Sequence of chain 2.A:
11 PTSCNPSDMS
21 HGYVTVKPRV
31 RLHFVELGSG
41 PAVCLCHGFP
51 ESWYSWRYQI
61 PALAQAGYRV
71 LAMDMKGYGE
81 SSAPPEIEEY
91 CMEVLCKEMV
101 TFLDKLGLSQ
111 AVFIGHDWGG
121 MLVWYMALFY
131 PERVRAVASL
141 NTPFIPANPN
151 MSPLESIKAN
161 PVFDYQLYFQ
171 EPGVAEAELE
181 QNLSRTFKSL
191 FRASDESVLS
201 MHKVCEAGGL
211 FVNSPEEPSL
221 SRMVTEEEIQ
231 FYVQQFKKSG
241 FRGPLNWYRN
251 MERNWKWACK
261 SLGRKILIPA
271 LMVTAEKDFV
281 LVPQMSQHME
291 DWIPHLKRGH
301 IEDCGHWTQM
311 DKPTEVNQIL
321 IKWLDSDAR

Binding-site contacts:
Ligand atom C05 contacts residue VAL280 of chain 2.A at 4.0 Å (hydrophobic).
Ligand atom C23 contacts residue ILE157 of chain 2.A at 3.3 Å (hydrophobic).
Ligand atom C13 contacts residue TYR248 of chain 2.A at 3.8 Å (hydrophobic).
Ligand atom C17 contacts residue TRP118 of chain 2.A at 4.1 Å (hydrophobic).
Ligand atom C22 contacts residue ILE157 of chain 2.A at 4.0 Å (hydrophobic).
Ligand atom C16 contacts residue MET121 of chain 2.A at 3.3 Å (hydrophobic).
Ligand atom F01 contacts residue MET201 of chain 2.A at 3.6 Å.
Ligand atom C08 contacts residue TYR248 of chain 2.A at 3.1 Å (hydrophobic).
Ligand atom C07 contacts residue HIS306 of chain 2.A at 3.9 Å.
Ligand atom C08 contacts residue ASP117 of chain 2.A at 3.1 Å.
Ligand atom C02 contacts residue MET201 of chain 2.A at 3.5 Å (hydrophobic).
Ligand atom C03 contacts residue TRP307 of chain 2.A at 3.7 Å (hydrophobic).
Ligand atom C13 contacts residue TRP118 of chain 2.A at 3.7 Å (hydrophobic).
Ligand atom C04 contacts residue TRP307 of chain 2.A at 4.1 Å (hydrophobic).
Ligand atom C07 contacts residue TYR165 of chain 2.A at 4.0 Å (hydrophobic).
Ligand atom C24 contacts residue GLN166 of chain 2.A at 3.4 Å.
Ligand atom C06 contacts residue HIS306 of chain 2.A at 4.1 Å.
Ligand atom C21 contacts residue PHE163 of chain 2.A at 3.4 Å (hydrophobic).
Ligand atom C08 contacts residue HIS306 of chain 2.A at 4.1 Å.
Ligand atom N10 contacts residue GLN166 of chain 2.A at 4.1 Å.
Ligand atom C24 contacts residue MET251 of chain 2.A at 4.0 Å (hydrophobic).
Ligand atom N10 contacts residue TYR165 of chain 2.A at 3.0 Å (h-bond).
Ligand atom C22 contacts residue PHE163 of chain 2.A at 3.5 Å (hydrophobic).
Ligand atom C04 contacts residue PHE49 of chain 2.A at 4.1 Å (hydrophobic).
Ligand atom C14 contacts residue GLN166 of chain 2.A at 3.2 Å.
Ligand atom C07 contacts residue ASP117 of chain 2.A at 4.0 Å.
Ligand atom C08 contacts residue TYR165 of chain 2.A at 3.6 Å (hydrophobic).
Ligand atom C09 contacts residue TYR165 of chain 2.A at 3.0 Å (hydrophobic).
Ligand atom N10 contacts residue ASP117 of chain 2.A at 3.5 Å (salt-bridge).
Ligand atom C06 contacts residue TYR165 of chain 2.A at 3.7 Å (hydrophobic).
Ligand atom C15 contacts residue MET121 of chain 2.A at 4.1 Å (hydrophobic).
Ligand atom C11 contacts residue ASP117 of chain 2.A at 3.0 Å.
Ligand atom C05 contacts residue MET201 of chain 2.A at 3.7 Å (hydrophobic).
Ligand atom C03 contacts residue MET201 of chain 2.A at 4.0 Å (hydrophobic).
Ligand atom C14 contacts residue TRP118 of chain 2.A at 3.6 Å (hydrophobic).
Ligand atom C09 contacts residue TYR248 of chain 2.A at 3.9 Å (hydrophobic).
Ligand atom C13 contacts residue GLN166 of chain 2.A at 3.2 Å.
Ligand atom C09 contacts residue ASP117 of chain 2.A at 3.0 Å.
Ligand atom C23 contacts residue GLN166 of chain 2.A at 3.6 Å.
Ligand atom N10 contacts residue TYR248 of chain 2.A at 3.5 Å (h-bond).

The small molecule below binds the protein below.
Small molecule (SMILES): Fc1ccc(CCNCc2ccc(Oc3ccccc3)cc2)cc1